The small molecule below binds the protein below.
Small molecule (SMILES): CC(=O)N[C@H]1[C@H](O[C@H]2[C@H](O)[C@@H](NC(C)=O)CO[C@@H]2CO)O[C@H](CO)[C@@H](O)[C@@H]1O

Sequence of chain 1.B:
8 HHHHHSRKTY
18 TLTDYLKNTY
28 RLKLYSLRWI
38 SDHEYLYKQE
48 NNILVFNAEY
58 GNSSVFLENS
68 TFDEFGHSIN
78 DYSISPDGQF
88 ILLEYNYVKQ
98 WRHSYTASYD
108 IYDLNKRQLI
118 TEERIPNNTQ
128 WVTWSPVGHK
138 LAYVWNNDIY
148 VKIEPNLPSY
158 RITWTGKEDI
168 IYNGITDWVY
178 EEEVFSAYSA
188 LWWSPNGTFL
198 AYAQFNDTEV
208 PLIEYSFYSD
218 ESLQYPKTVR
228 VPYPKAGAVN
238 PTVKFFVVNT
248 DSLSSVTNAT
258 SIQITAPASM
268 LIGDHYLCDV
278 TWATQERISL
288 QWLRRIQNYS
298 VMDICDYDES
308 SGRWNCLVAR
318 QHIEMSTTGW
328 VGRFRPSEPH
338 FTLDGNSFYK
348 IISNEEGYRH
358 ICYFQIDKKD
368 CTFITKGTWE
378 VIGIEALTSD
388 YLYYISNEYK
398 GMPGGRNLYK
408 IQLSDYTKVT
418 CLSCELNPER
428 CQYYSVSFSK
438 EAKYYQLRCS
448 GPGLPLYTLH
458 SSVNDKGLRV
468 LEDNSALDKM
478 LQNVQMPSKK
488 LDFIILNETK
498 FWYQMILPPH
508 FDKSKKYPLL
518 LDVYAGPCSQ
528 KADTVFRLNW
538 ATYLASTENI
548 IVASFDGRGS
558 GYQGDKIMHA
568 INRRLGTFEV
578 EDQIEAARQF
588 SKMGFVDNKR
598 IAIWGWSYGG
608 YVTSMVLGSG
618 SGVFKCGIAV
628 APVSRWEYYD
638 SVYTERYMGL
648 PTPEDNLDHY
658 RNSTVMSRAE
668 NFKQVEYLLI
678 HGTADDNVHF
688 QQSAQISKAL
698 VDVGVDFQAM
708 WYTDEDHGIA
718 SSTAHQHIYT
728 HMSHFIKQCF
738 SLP

Binding-site contacts:
Ligand atom C6 contacts residue ASN203 of chain 1.B at 4.4 Å.
Ligand atom C1 contacts residue THR205 of chain 1.B at 3.5 Å.
Ligand atom C3 contacts residue ASN203 of chain 1.B at 3.9 Å.
Ligand atom O7 contacts residue LYS241 of chain 1.B at 4.1 Å.
Ligand atom N2 contacts residue ASN203 of chain 1.B at 3.2 Å (h-bond).
Ligand atom C6 contacts residue GLU206 of chain 1.B at 4.0 Å.
Ligand atom C8 contacts residue ILE168 of chain 1.B at 4.4 Å (hydrophobic).
Ligand atom C8 contacts residue GLU206 of chain 1.B at 3.4 Å.
Ligand atom C5 contacts residue THR205 of chain 1.B at 3.8 Å.
Ligand atom O7 contacts residue ASN203 of chain 1.B at 3.5 Å (h-bond).
Ligand atom C4 contacts residue ASN203 of chain 1.B at 4.2 Å.
Ligand atom C2 contacts residue THR205 of chain 1.B at 4.5 Å.
Ligand atom C2 contacts residue ASN203 of chain 1.B at 2.6 Å.
Ligand atom N2 contacts residue ILE168 of chain 1.B at 3.7 Å.
Ligand atom O7 contacts residue ILE168 of chain 1.B at 4.0 Å.
Ligand atom C7 contacts residue ASN203 of chain 1.B at 3.8 Å.
Ligand atom C5 contacts residue ASN203 of chain 1.B at 3.5 Å.
Ligand atom O5 contacts residue THR205 of chain 1.B at 3.9 Å.
Ligand atom O6 contacts residue GLU206 of chain 1.B at 2.9 Å (salt-bridge).
Ligand atom O7 contacts residue GLN201 of chain 1.B at 4.0 Å.
Ligand atom C7 contacts residue GLU206 of chain 1.B at 4.4 Å.
Ligand atom C7 contacts residue ILE168 of chain 1.B at 3.8 Å (hydrophobic).
Ligand atom C1 contacts residue ASN203 of chain 1.B at 1.4 Å.
Ligand atom O6 contacts residue THR205 of chain 1.B at 3.8 Å.
Ligand atom O5 contacts residue ASN203 of chain 1.B at 2.2 Å (h-bond).